Sequence of chain 1.B:
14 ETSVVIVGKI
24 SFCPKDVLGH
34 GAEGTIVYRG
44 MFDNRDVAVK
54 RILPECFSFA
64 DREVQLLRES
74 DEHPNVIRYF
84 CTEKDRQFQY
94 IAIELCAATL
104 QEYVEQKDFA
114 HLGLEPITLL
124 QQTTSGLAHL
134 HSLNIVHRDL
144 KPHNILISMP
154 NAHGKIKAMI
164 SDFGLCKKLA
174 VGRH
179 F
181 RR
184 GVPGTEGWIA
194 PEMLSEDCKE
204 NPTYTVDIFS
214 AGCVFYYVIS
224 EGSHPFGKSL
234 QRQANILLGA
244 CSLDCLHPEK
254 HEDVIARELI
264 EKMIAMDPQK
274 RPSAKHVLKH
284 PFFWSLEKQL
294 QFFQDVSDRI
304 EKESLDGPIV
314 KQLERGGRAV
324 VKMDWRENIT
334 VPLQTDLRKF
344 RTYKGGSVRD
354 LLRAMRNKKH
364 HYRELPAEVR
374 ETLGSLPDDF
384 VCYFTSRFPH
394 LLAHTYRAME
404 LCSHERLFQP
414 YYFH

Binding-site contacts:
Ligand atom N26 contacts residue CYS99 of chain 1.B at 3.0 Å (h-bond).
Ligand atom C35 contacts residue GLU105 of chain 1.B at 3.4 Å.
Ligand atom C16 contacts residue LYS53 of chain 1.B at 3.4 Å.
Ligand atom C1 contacts residue LEU70 of chain 1.B at 3.4 Å (hydrophobic).
Ligand atom C15 contacts residue LYS53 of chain 1.B at 3.6 Å.
Ligand atom N40 contacts residue GLU105 of chain 1.B at 3.0 Å (salt-bridge).
Ligand atom C1 contacts residue TYR82 of chain 1.B at 3.7 Å (hydrophobic).
Ligand atom CL18 contacts residue ILE96 of chain 1.B at 3.6 Å.
Ligand atom C36 contacts residue GLU105 of chain 1.B at 3.6 Å.
Ligand atom N11 contacts residue ASP165 of chain 1.B at 3.7 Å.
Ligand atom C25 contacts residue GLU97 of chain 1.B at 3.4 Å.
Ligand atom F7 contacts residue ASP165 of chain 1.B at 3.4 Å.
Ligand atom C25 contacts residue CYS99 of chain 1.B at 3.7 Å (hydrophobic).
Ligand atom N24 contacts residue LEU149 of chain 1.B at 3.5 Å.
Ligand atom C32 contacts residue CYS99 of chain 1.B at 3.6 Å (hydrophobic).
Ligand atom C6 contacts residue ILE80 of chain 1.B at 3.4 Å (hydrophobic).
Ligand atom O9 contacts residue ASP165 of chain 1.B at 3.6 Å.
Ligand atom N24 contacts residue ALA51 of chain 1.B at 3.5 Å.
Ligand atom O21 contacts residue VAL40 of chain 1.B at 3.5 Å.
Ligand atom N11 contacts residue LYS53 of chain 1.B at 3.5 Å (salt-bridge).
Ligand atom S8 contacts residue GLU66 of chain 1.B at 3.5 Å (salt-bridge).
Ligand atom C6 contacts residue ILE96 of chain 1.B at 3.7 Å (hydrophobic).
Ligand atom C14 contacts residue ILE96 of chain 1.B at 3.4 Å (hydrophobic).
Ligand atom C12 contacts residue LYS53 of chain 1.B at 3.5 Å.
Ligand atom N19 contacts residue ILE96 of chain 1.B at 3.5 Å.
Ligand atom O9 contacts residue PHE166 of chain 1.B at 2.6 Å (h-bond).
Ligand atom O9 contacts residue GLU66 of chain 1.B at 3.0 Å (salt-bridge).
Ligand atom C36 contacts residue ALA100 of chain 1.B at 3.7 Å (hydrophobic).
Ligand atom C6 contacts residue LEU70 of chain 1.B at 3.4 Å (hydrophobic).
Ligand atom CL18 contacts residue LYS53 of chain 1.B at 3.5 Å.
Ligand atom C39 contacts residue CYS99 of chain 1.B at 3.3 Å (hydrophobic).
Ligand atom C15 contacts residue ILE96 of chain 1.B at 3.5 Å (hydrophobic).
Ligand atom F42 contacts residue TYR82 of chain 1.B at 3.2 Å.
Ligand atom F41 contacts residue ASP165 of chain 1.B at 3.6 Å.
Ligand atom N31 contacts residue CYS99 of chain 1.B at 2.9 Å (h-bond).
Ligand atom C1 contacts residue ILE96 of chain 1.B at 3.6 Å (hydrophobic).
Ligand atom O10 contacts residue GLU66 of chain 1.B at 3.0 Å (salt-bridge).
Ligand atom C25 contacts residue ALA51 of chain 1.B at 3.4 Å (hydrophobic).
Ligand atom CL18 contacts residue ALA51 of chain 1.B at 3.5 Å.
Ligand atom F7 contacts residue ILE80 of chain 1.B at 3.7 Å.

The protein below binds the small molecule below.
Small molecule (SMILES): NC1CCC(Nc2ncnc3c(C(=O)Nc4c(Cl)ccc(NS(=O)(=O)c5cc(F)ccc5F)c4F)csc23)CC1